Sequence of chain 22.D:
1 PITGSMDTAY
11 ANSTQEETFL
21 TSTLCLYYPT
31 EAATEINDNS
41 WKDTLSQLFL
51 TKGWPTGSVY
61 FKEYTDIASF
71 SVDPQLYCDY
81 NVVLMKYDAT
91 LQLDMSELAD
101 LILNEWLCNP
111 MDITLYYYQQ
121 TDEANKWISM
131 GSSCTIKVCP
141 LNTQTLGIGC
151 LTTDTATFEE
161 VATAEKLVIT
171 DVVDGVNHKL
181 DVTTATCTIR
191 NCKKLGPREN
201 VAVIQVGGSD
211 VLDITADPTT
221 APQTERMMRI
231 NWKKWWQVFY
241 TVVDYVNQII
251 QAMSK

A small-molecule ligand and the protein it binds are described below.
Small molecule (SMILES): CC(=O)N[C@H]1[C@H](O[C@H]2[C@H](O)[C@@H](NC(C)=O)CO[C@@H]2CO)O[C@H](CO)[C@@H](O)[C@@H]1O

Binding-site contacts:
Ligand atom O5 contacts residue ASN12 of chain 22.D at 2.7 Å (h-bond).
Ligand atom C5 contacts residue ASN12 of chain 22.D at 4.1 Å.
Ligand atom N2 contacts residue ASN12 of chain 22.D at 3.8 Å.
Ligand atom O7 contacts residue ASN12 of chain 22.D at 3.6 Å.
Ligand atom C7 contacts residue ASN12 of chain 22.D at 3.9 Å.
Ligand atom C2 contacts residue ASN12 of chain 22.D at 3.3 Å.
Ligand atom C1 contacts residue ASN12 of chain 22.D at 2.2 Å.